Sequence of chain 1.A:
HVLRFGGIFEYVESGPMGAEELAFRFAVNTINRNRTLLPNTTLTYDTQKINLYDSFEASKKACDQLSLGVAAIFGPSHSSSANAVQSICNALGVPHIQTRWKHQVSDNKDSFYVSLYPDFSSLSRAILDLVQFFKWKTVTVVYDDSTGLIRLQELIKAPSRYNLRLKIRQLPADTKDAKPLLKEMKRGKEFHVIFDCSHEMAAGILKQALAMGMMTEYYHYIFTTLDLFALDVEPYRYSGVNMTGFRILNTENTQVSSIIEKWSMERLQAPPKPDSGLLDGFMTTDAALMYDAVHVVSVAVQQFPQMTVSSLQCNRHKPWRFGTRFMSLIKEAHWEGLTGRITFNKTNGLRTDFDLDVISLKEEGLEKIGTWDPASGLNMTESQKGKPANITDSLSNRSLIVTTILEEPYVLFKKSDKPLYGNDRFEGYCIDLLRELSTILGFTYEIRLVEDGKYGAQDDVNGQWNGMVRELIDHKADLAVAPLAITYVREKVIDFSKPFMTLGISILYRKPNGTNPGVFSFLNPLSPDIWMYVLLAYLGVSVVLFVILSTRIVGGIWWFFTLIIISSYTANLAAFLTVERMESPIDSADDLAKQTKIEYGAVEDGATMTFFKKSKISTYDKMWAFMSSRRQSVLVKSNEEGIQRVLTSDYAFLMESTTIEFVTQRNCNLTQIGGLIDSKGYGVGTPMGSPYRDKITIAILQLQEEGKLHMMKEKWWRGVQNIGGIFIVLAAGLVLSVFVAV

A small-molecule ligand and the protein it binds are described below.
Small molecule (SMILES): CC(=O)N[C@@H]1[C@@H](O)[C@H](O)[C@@H](CO)O[C@H]1O

Binding-site contacts:
Ligand atom C1 contacts residue ASN379 of chain 1.A at 1.4 Å.
Ligand atom O5 contacts residue ASN379 of chain 1.A at 2.4 Å (h-bond).
Ligand atom C7 contacts residue ASN379 of chain 1.A at 3.3 Å.
Ligand atom O7 contacts residue ASN379 of chain 1.A at 3.3 Å (h-bond).
Ligand atom O5 contacts residue THR381 of chain 1.A at 3.5 Å (h-bond).
Ligand atom C3 contacts residue ASN379 of chain 1.A at 3.8 Å.
Ligand atom C5 contacts residue ASN379 of chain 1.A at 3.7 Å.
Ligand atom C5 contacts residue THR381 of chain 1.A at 4.2 Å.
Ligand atom C6 contacts residue THR381 of chain 1.A at 4.5 Å.
Ligand atom C1 contacts residue THR381 of chain 1.A at 3.8 Å.
Ligand atom N2 contacts residue ASN379 of chain 1.A at 2.9 Å (h-bond).
Ligand atom C8 contacts residue ASN379 of chain 1.A at 3.9 Å.
Ligand atom C4 contacts residue ASN379 of chain 1.A at 4.2 Å.
Ligand atom C2 contacts residue ASN379 of chain 1.A at 2.5 Å.